The protein below binds the small molecule below.
Small molecule (SMILES): CCN1C(=O)c2cccc3c(S(=O)(=O)N4CCCC4)ccc1c23

Sequence of chain 1.A:
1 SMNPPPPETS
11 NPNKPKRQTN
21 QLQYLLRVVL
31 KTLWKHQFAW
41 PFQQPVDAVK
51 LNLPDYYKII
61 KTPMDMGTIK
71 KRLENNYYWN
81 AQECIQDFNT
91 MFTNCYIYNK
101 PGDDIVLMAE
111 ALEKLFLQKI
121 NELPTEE

Binding-site contacts:
Ligand atom C20 contacts residue MET108 of chain 1.A at 3.7 Å (hydrophobic).
Ligand atom C10 contacts residue LEU53 of chain 1.A at 4.0 Å (hydrophobic).
Ligand atom C21 contacts residue ILE105 of chain 1.A at 4.0 Å (hydrophobic).
Ligand atom C08 contacts residue ILE105 of chain 1.A at 3.8 Å (hydrophobic).
Ligand atom C19 contacts residue TRP40 of chain 1.A at 3.5 Å (hydrophobic).
Ligand atom C07 contacts residue ILE105 of chain 1.A at 4.2 Å (hydrophobic).
Ligand atom O13 contacts residue TYR98 of chain 1.A at 3.9 Å.
Ligand atom C04 contacts residue ILE105 of chain 1.A at 4.0 Å (hydrophobic).
Ligand atom C07 contacts residue LEU51 of chain 1.A at 3.9 Å (hydrophobic).
Ligand atom C04 contacts residue TYR56 of chain 1.A at 4.1 Å (hydrophobic).
Ligand atom C14 contacts residue VAL46 of chain 1.A at 3.3 Å (hydrophobic).
Ligand atom O13 contacts residue ASN99 of chain 1.A at 3.0 Å (h-bond).
Ligand atom C07 contacts residue PRO41 of chain 1.A at 3.7 Å (hydrophobic).
Ligand atom C10 contacts residue ILE105 of chain 1.A at 4.2 Å (hydrophobic).
Ligand atom N03 contacts residue VAL46 of chain 1.A at 3.9 Å.
Ligand atom O17 contacts residue LEU51 of chain 1.A at 3.7 Å.
Ligand atom C09 contacts residue LEU53 of chain 1.A at 4.1 Å (hydrophobic).
Ligand atom S15 contacts residue LEU51 of chain 1.A at 4.0 Å.
Ligand atom C02 contacts residue ILE105 of chain 1.A at 3.6 Å (hydrophobic).
Ligand atom C09 contacts residue ASN99 of chain 1.A at 3.9 Å.
Ligand atom C21 contacts residue ASP104 of chain 1.A at 4.0 Å.
Ligand atom C10 contacts residue ASN99 of chain 1.A at 2.9 Å.
Ligand atom C19 contacts residue ILE105 of chain 1.A at 4.1 Å (hydrophobic).
Ligand atom C10 contacts residue TYR98 of chain 1.A at 3.7 Å (hydrophobic).
Ligand atom C11 contacts residue ASN99 of chain 1.A at 3.7 Å.
Ligand atom C01 contacts residue ILE105 of chain 1.A at 3.8 Å (hydrophobic).
Ligand atom C23 contacts residue PRO41 of chain 1.A at 3.9 Å (hydrophobic).
Ligand atom C20 contacts residue ILE105 of chain 1.A at 4.0 Å (hydrophobic).
Ligand atom C08 contacts residue PRO41 of chain 1.A at 3.5 Å (hydrophobic).
Ligand atom C23 contacts residue PHE42 of chain 1.A at 3.3 Å (hydrophobic).
Ligand atom C04 contacts residue ASN99 of chain 1.A at 3.6 Å.
Ligand atom C11 contacts residue LEU53 of chain 1.A at 4.0 Å (hydrophobic).
Ligand atom C09 contacts residue ILE105 of chain 1.A at 3.9 Å (hydrophobic).
Ligand atom C06 contacts residue LEU51 of chain 1.A at 4.0 Å (hydrophobic).
Ligand atom N03 contacts residue ILE105 of chain 1.A at 4.1 Å.
Ligand atom C23 contacts residue ILE105 of chain 1.A at 4.0 Å (hydrophobic).
Ligand atom O16 contacts residue LEU51 of chain 1.A at 3.7 Å.
Ligand atom C08 contacts residue LEU51 of chain 1.A at 4.1 Å (hydrophobic).
Ligand atom O13 contacts residue TYR56 of chain 1.A at 3.4 Å.
Ligand atom O16 contacts residue TRP40 of chain 1.A at 3.6 Å.